Sequence of chain 1.A:
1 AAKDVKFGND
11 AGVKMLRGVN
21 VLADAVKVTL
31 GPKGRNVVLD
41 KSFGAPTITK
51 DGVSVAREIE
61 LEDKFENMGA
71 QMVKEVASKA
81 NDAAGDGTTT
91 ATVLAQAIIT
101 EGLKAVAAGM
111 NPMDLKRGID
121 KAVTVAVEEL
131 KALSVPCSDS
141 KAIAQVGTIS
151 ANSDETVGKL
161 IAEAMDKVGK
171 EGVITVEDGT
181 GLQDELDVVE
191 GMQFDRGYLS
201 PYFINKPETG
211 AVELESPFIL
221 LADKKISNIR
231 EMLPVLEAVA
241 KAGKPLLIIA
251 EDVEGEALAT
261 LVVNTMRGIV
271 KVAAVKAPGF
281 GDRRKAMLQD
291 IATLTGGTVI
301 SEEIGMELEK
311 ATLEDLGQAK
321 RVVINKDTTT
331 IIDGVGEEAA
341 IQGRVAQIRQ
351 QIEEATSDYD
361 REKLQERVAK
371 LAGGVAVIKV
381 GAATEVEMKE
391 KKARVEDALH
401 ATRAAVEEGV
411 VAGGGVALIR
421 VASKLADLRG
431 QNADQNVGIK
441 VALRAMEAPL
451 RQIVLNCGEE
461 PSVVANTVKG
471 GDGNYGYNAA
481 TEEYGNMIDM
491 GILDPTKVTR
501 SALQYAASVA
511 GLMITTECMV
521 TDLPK

This protein binds this small molecule.
Small molecule (SMILES): Nc1ncnc2c1ncn2[C@@H]1O[C@H](COP(=O)(O)OP(=O)(O)OP(O)(O)=S)[C@@H](O)[C@H]1O

Binding-site contacts:
Ligand atom O1B contacts residue ASP86 of chain 1.A at 2.9 Å (salt-bridge).
Ligand atom O1A contacts residue THR29 of chain 1.A at 3.5 Å (h-bond).
Ligand atom O5' contacts residue GLY31 of chain 1.A at 3.4 Å (h-bond).
Ligand atom N6 contacts residue ALA480 of chain 1.A at 3.5 Å.
Ligand atom O1B contacts residue GLY87 of chain 1.A at 3.1 Å (h-bond).
Ligand atom O3B contacts residue GLY87 of chain 1.A at 3.6 Å.
Ligand atom O2G contacts residue THR88 of chain 1.A at 2.9 Å (h-bond).
Ligand atom O2' contacts residue GLY413 of chain 1.A at 3.2 Å.
Ligand atom C3' contacts residue ASP494 of chain 1.A at 3.4 Å.
Ligand atom PA contacts residue MG1 of chain 1.R at 3.6 Å.
Ligand atom O2' contacts residue ASP494 of chain 1.A at 2.7 Å (salt-bridge).
Ligand atom PG contacts residue THR88 of chain 1.A at 3.6 Å.
Ligand atom O2G contacts residue GLY87 of chain 1.A at 3.5 Å (h-bond).
Ligand atom O3B contacts residue THR89 of chain 1.A at 3.0 Å (h-bond).
Ligand atom O2B contacts residue THR90 of chain 1.A at 2.6 Å (h-bond).
Ligand atom O2B contacts residue LEU30 of chain 1.A at 3.6 Å.
Ligand atom S1G contacts residue GLY52 of chain 1.A at 3.4 Å (h-bond).
Ligand atom O2A contacts residue MG1 of chain 1.R at 2.4 Å.
Ligand atom C2 contacts residue ALA479 of chain 1.A at 3.5 Å (hydrophobic).
Ligand atom O3G contacts residue ASP86 of chain 1.A at 3.4 Å (salt-bridge).
Ligand atom O3' contacts residue ASP494 of chain 1.A at 3.2 Å (salt-bridge).
Ligand atom N6 contacts residue ASN478 of chain 1.A at 3.1 Å (h-bond).
Ligand atom O3B contacts residue THR88 of chain 1.A at 3.3 Å (h-bond).
Ligand atom PG contacts residue MG1 of chain 1.R at 3.5 Å.
Ligand atom O3G contacts residue MG1 of chain 1.R at 2.2 Å.
Ligand atom C2' contacts residue ASP494 of chain 1.A at 3.2 Å.
Ligand atom O2B contacts residue GLY87 of chain 1.A at 3.3 Å.
Ligand atom O1A contacts residue K1 of chain 1.S at 2.6 Å.
Ligand atom O3A contacts residue LEU30 of chain 1.A at 3.3 Å.
Ligand atom N3 contacts residue GLY414 of chain 1.A at 3.1 Å.
Ligand atom C5 contacts residue ILE492 of chain 1.A at 3.6 Å (hydrophobic).
Ligand atom O2' contacts residue GLY414 of chain 1.A at 2.9 Å (h-bond).
Ligand atom O1B contacts residue MG1 of chain 1.R at 2.4 Å.
Ligand atom S1G contacts residue THR88 of chain 1.A at 3.5 Å (h-bond).
Ligand atom O1A contacts residue GLY31 of chain 1.A at 2.9 Å (h-bond).
Ligand atom S1G contacts residue THR89 of chain 1.A at 2.8 Å (h-bond).
Ligand atom N1 contacts residue ALA479 of chain 1.A at 2.9 Å (h-bond).
Ligand atom PB contacts residue MG1 of chain 1.R at 3.5 Å.
Ligand atom PB contacts residue GLY87 of chain 1.A at 3.5 Å.
Ligand atom N6 contacts residue ILE492 of chain 1.A at 3.5 Å.